A small-molecule ligand and the protein it binds are described below.
Small molecule (SMILES): CC(=O)N[C@H]1[C@H](O[C@H]2[C@H](O)[C@@H](NC(C)=O)CO[C@@H]2CO)O[C@H](CO)[C@@H](O)[C@@H]1O

Binding-site contacts:
Ligand atom C8 contacts residue ASN19 of chain 3.T at 4.3 Å.
Ligand atom O5 contacts residue ASN19 of chain 3.T at 2.8 Å (h-bond).
Ligand atom C3 contacts residue ASN19 of chain 3.T at 4.1 Å.
Ligand atom C5 contacts residue ASN19 of chain 3.T at 3.8 Å.
Ligand atom C1 contacts residue ASN19 of chain 3.T at 1.7 Å.
Ligand atom C7 contacts residue ASN19 of chain 3.T at 3.6 Å.
Ligand atom N2 contacts residue ASN19 of chain 3.T at 3.1 Å (h-bond).
Ligand atom O7 contacts residue ASN19 of chain 3.T at 4.1 Å.
Ligand atom C2 contacts residue ASN19 of chain 3.T at 3.0 Å.

Sequence of chain 3.T:
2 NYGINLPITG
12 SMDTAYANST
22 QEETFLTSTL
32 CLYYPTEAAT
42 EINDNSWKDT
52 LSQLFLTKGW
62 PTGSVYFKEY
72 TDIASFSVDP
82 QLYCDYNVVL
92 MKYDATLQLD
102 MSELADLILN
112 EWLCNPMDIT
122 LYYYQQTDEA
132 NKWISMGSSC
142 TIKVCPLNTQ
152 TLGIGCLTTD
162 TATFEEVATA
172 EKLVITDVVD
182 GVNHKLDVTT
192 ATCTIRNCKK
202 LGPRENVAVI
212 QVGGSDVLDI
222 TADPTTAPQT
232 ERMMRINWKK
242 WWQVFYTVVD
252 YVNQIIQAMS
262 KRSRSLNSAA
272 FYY